Sequence of chain 1.A:
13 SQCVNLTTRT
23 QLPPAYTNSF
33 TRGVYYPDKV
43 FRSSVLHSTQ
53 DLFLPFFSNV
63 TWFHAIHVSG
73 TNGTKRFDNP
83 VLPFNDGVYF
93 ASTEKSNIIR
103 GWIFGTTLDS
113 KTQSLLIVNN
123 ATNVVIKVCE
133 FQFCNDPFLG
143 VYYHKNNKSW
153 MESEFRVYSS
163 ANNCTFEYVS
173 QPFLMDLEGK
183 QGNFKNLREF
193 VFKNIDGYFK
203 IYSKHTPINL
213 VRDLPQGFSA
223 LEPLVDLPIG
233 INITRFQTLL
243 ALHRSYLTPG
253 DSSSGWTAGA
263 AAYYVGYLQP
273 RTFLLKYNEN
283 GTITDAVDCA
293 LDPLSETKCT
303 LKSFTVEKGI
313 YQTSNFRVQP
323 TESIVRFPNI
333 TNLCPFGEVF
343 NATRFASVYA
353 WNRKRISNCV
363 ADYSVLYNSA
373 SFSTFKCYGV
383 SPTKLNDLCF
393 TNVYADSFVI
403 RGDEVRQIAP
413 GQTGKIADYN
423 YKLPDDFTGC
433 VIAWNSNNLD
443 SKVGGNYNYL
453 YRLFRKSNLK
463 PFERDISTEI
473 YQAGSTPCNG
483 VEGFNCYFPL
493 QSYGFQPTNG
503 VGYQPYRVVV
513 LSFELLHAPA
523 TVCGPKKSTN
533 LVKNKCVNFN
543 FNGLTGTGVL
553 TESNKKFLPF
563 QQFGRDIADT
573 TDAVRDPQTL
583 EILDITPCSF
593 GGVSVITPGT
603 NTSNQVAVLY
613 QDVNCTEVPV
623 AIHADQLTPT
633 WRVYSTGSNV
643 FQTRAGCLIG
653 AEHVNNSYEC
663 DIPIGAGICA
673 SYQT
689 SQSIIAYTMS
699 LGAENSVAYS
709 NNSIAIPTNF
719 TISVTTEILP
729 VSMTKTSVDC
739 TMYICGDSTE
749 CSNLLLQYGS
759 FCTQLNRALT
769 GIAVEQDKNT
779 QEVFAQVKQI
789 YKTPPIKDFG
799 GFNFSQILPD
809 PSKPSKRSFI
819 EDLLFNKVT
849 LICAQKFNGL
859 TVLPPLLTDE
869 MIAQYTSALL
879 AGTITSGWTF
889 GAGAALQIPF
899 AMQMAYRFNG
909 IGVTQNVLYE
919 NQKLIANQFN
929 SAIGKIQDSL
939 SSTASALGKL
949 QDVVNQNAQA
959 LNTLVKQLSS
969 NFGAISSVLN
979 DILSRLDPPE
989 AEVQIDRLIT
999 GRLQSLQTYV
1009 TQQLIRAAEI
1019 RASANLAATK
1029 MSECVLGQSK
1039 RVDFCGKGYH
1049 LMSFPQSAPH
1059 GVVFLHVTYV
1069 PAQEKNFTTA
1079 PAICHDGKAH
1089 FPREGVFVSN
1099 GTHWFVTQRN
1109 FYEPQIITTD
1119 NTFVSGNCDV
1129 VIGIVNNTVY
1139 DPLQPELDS

Sequence of chain 1.B:
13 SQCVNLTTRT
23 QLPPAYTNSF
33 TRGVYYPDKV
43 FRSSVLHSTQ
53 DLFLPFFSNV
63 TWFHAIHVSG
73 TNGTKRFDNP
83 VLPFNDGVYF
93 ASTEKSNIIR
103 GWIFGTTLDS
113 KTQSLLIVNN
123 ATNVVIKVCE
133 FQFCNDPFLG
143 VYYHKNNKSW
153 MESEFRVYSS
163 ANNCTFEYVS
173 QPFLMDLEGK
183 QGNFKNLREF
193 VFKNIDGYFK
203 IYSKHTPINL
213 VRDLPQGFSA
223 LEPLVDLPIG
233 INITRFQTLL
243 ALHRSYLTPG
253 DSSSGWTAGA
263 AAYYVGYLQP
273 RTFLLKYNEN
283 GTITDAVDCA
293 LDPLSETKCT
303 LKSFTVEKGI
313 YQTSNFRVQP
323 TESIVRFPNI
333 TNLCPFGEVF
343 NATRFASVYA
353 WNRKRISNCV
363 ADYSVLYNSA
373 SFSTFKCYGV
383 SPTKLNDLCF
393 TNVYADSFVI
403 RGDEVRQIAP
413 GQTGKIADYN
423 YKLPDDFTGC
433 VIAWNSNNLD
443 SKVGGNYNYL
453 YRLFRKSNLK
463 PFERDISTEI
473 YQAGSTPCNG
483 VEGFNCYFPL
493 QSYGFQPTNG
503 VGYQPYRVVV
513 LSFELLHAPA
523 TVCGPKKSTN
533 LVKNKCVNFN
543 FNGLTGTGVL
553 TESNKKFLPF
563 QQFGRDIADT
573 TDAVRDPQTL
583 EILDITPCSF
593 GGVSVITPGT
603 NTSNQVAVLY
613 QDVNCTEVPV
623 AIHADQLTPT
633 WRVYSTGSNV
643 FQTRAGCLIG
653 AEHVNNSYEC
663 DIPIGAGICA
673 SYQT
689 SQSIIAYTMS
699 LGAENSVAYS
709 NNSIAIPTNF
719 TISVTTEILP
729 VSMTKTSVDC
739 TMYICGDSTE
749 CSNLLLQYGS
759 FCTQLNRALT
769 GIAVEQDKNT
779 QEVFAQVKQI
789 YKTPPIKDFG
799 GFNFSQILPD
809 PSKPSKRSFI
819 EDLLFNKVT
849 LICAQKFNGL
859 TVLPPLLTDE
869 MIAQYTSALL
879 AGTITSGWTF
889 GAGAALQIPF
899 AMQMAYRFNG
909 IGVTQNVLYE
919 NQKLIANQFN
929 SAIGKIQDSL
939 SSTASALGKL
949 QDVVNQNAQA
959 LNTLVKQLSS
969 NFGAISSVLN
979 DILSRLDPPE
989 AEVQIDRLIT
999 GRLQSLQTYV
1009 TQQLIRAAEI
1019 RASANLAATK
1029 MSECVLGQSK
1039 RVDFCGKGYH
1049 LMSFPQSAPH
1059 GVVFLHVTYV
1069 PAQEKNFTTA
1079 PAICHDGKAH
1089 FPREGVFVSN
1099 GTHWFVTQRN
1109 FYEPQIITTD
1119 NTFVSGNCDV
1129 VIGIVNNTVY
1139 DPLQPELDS

Binding-site contacts:
Ligand atom O5 contacts residue ASN234 of chain 1.A at 2.4 Å (h-bond).
Ligand atom C8 contacts residue ILE233 of chain 1.A at 3.6 Å (hydrophobic).
Ligand atom O7 contacts residue HIS519 of chain 1.B at 3.3 Å (h-bond).
Ligand atom C4 contacts residue ASN234 of chain 1.A at 4.2 Å.
Ligand atom C5 contacts residue ASN234 of chain 1.A at 3.7 Å.
Ligand atom O7 contacts residue ILE233 of chain 1.A at 3.1 Å (h-bond).
Ligand atom O7 contacts residue ASN234 of chain 1.A at 3.7 Å.
Ligand atom C7 contacts residue GLY232 of chain 1.A at 3.5 Å.
Ligand atom C2 contacts residue ASN234 of chain 1.A at 2.5 Å.
Ligand atom C1 contacts residue ASN234 of chain 1.A at 1.4 Å.
Ligand atom C8 contacts residue GLY232 of chain 1.A at 3.3 Å.
Ligand atom C7 contacts residue ASN234 of chain 1.A at 3.5 Å.
Ligand atom C3 contacts residue ASN234 of chain 1.A at 3.8 Å.
Ligand atom N2 contacts residue ASN234 of chain 1.A at 2.9 Å (h-bond).
Ligand atom C7 contacts residue ILE233 of chain 1.A at 3.7 Å (hydrophobic).
Ligand atom O6 contacts residue ASN234 of chain 1.A at 4.3 Å.
Ligand atom O7 contacts residue GLY232 of chain 1.A at 2.9 Å (h-bond).
Ligand atom C8 contacts residue ASN234 of chain 1.A at 3.1 Å.
Ligand atom C7 contacts residue HIS519 of chain 1.B at 4.0 Å.

This protein binds this small molecule.
Small molecule (SMILES): CC(=O)N[C@@H]1[C@@H](O)[C@H](O)[C@@H](CO)O[C@H]1O